Binding-site contacts:
Ligand atom C1 contacts residue ASN178 of chain 1.B at 1.4 Å.
Ligand atom C3 contacts residue ASN178 of chain 1.B at 3.7 Å.
Ligand atom N2 contacts residue ASN178 of chain 1.B at 2.7 Å (h-bond).
Ligand atom C6 contacts residue TYR130 of chain 1.B at 4.1 Å (hydrophobic).
Ligand atom C8 contacts residue ASN178 of chain 1.B at 4.4 Å.
Ligand atom C8 contacts residue ARG177 of chain 1.B at 4.5 Å.
Ligand atom O7 contacts residue ASN178 of chain 1.B at 3.6 Å.
Ligand atom O5 contacts residue VAL133 of chain 1.B at 4.2 Å.
Ligand atom O5 contacts residue MET135 of chain 1.B at 4.0 Å.
Ligand atom C8 contacts residue LYS176 of chain 1.B at 3.7 Å.
Ligand atom O6 contacts residue TYR130 of chain 1.B at 4.2 Å.
Ligand atom C1 contacts residue MET135 of chain 1.B at 3.9 Å (hydrophobic).
Ligand atom C5 contacts residue MET135 of chain 1.B at 4.1 Å (hydrophobic).
Ligand atom C7 contacts residue ASN178 of chain 1.B at 3.4 Å.
Ligand atom C4 contacts residue ASN178 of chain 1.B at 4.2 Å.
Ligand atom C2 contacts residue ASN178 of chain 1.B at 2.2 Å.
Ligand atom C5 contacts residue ASN178 of chain 1.B at 3.7 Å.
Ligand atom O5 contacts residue ASN178 of chain 1.B at 2.4 Å (h-bond).

Sequence of chain 1.B:
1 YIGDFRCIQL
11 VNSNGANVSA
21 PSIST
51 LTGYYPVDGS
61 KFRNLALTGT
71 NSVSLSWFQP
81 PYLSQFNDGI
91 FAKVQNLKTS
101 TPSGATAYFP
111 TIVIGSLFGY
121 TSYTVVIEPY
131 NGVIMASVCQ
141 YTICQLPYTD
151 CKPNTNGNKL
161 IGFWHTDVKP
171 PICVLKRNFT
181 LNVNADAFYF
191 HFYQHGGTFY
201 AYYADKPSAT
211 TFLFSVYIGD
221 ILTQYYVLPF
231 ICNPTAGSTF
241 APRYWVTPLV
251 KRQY

The small molecule below binds the protein below.
Small molecule (SMILES): CC(=O)N[C@@H]1[C@@H](O)[C@H](O)[C@@H](CO)O[C@H]1O